The small molecule below binds the protein below.
Small molecule (SMILES): O=[N+]([O-])/N=C1\NCCN1Cc1ccc(Cl)nc1

Sequence of chain 1.C:
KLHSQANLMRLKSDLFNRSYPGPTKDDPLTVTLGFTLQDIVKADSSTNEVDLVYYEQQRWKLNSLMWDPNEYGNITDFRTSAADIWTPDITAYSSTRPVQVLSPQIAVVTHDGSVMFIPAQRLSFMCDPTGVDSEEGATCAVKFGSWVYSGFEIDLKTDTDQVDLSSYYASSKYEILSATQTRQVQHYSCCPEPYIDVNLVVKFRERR

Binding-site contacts:
Ligand atom C3 contacts residue ILE126 of chain 1.C at 3.7 Å (hydrophobic).
Ligand atom CL7 contacts residue PHE125 of chain 1.C at 4.0 Å.
Ligand atom N11 contacts residue TYR63 of chain 1.C at 4.0 Å.
Ligand atom N9 contacts residue TRP155 of chain 1.D at 3.3 Å (h-bond).
Ligand atom O17 contacts residue CYS198 of chain 1.D at 3.6 Å.
Ligand atom O16 contacts residue TYR63 of chain 1.C at 2.6 Å.
Ligand atom C8 contacts residue CYS198 of chain 1.D at 3.9 Å (hydrophobic).
Ligand atom O17 contacts residue TYR196 of chain 1.D at 3.9 Å.
Ligand atom C4 contacts residue TRP155 of chain 1.D at 3.3 Å (hydrophobic).
Ligand atom C12 contacts residue TYR196 of chain 1.D at 4.0 Å (hydrophobic).
Ligand atom C4 contacts residue TYR203 of chain 1.D at 3.8 Å (hydrophobic).
Ligand atom C6 contacts residue VAL116 of chain 1.C at 3.8 Å (hydrophobic).
Ligand atom N2 contacts residue VAL156 of chain 1.D at 3.7 Å.
Ligand atom C1 contacts residue ILE126 of chain 1.C at 4.0 Å (hydrophobic).
Ligand atom O17 contacts residue GLN65 of chain 1.C at 3.9 Å.
Ligand atom O17 contacts residue ILE126 of chain 1.C at 3.8 Å.
Ligand atom C5 contacts residue CYS198 of chain 1.D at 3.8 Å (hydrophobic).
Ligand atom CL7 contacts residue ILE114 of chain 1.C at 4.0 Å.
Ligand atom C13 contacts residue TYR196 of chain 1.D at 3.9 Å (hydrophobic).
Ligand atom C12 contacts residue TRP155 of chain 1.D at 3.4 Å (hydrophobic).
Ligand atom CL7 contacts residue VAL116 of chain 1.C at 3.5 Å.
Ligand atom C8 contacts residue TYR203 of chain 1.D at 3.5 Å (hydrophobic).
Ligand atom N15 contacts residue TYR196 of chain 1.D at 3.6 Å.
Ligand atom N11 contacts residue TYR196 of chain 1.D at 4.0 Å.
Ligand atom C1 contacts residue VAL156 of chain 1.D at 4.0 Å (hydrophobic).
Ligand atom C5 contacts residue TYR203 of chain 1.D at 3.2 Å (hydrophobic).
Ligand atom C13 contacts residue TRP155 of chain 1.D at 2.8 Å (hydrophobic).
Ligand atom N14 contacts residue TYR196 of chain 1.D at 3.6 Å.
Ligand atom N14 contacts residue ILE126 of chain 1.C at 3.7 Å.
Ligand atom N9 contacts residue TYR196 of chain 1.D at 3.8 Å.
Ligand atom C10 contacts residue TYR196 of chain 1.D at 3.8 Å (hydrophobic).
Ligand atom C3 contacts residue TRP155 of chain 1.D at 3.2 Å (hydrophobic).
Ligand atom CL7 contacts residue MET124 of chain 1.C at 3.0 Å.
Ligand atom N15 contacts residue ILE126 of chain 1.C at 3.8 Å.
Ligand atom N2 contacts residue ILE126 of chain 1.C at 3.6 Å.
Ligand atom C8 contacts residue TRP155 of chain 1.D at 3.3 Å (hydrophobic).
Ligand atom N14 contacts residue CYS198 of chain 1.D at 3.6 Å.
Ligand atom N15 contacts residue TYR63 of chain 1.C at 3.8 Å.
Ligand atom CL7 contacts residue ALA115 of chain 1.C at 3.9 Å.
Ligand atom O16 contacts residue TYR196 of chain 1.D at 4.0 Å.

Sequence of chain 1.D:
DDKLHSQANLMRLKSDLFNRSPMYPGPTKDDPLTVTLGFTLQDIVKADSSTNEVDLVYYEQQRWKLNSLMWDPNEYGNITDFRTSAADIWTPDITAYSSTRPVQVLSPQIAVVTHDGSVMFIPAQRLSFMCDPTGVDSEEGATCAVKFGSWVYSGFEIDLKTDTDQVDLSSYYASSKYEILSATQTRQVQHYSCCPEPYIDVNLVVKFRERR